Sequence of chain 58.B:
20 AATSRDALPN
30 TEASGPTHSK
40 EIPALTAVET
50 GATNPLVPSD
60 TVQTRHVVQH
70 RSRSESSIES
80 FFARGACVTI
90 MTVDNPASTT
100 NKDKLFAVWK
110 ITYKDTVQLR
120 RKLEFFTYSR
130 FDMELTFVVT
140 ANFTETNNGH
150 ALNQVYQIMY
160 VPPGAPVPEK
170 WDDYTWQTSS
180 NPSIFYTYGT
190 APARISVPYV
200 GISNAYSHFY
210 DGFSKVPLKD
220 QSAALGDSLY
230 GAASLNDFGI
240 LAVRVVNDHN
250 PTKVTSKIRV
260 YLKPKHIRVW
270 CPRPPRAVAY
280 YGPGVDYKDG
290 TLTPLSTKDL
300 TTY

Binding-site contacts:
Ligand atom O23 contacts residue TYR112 of chain 58.B at 3.5 Å.
Ligand atom C3 contacts residue TYR159 of chain 58.B at 3.6 Å (hydrophobic).
Ligand atom C10 contacts residue MET132 of chain 58.B at 3.3 Å (hydrophobic).
Ligand atom C20 contacts residue TYR205 of chain 58.B at 3.5 Å (hydrophobic).
Ligand atom C4 contacts residue VAL196 of chain 58.B at 3.9 Å (hydrophobic).
Ligand atom C17 contacts residue PHE237 of chain 58.B at 3.7 Å (hydrophobic).
Ligand atom C3 contacts residue ALA24 of chain 58.D at 3.5 Å (hydrophobic).
Ligand atom C13 contacts residue MET132 of chain 58.B at 3.8 Å (hydrophobic).
Ligand atom C21 contacts residue PHE237 of chain 58.B at 3.7 Å (hydrophobic).
Ligand atom C25 contacts residue ASP236 of chain 58.B at 3.5 Å.
Ligand atom C1 contacts residue PRO181 of chain 58.B at 3.7 Å (hydrophobic).
Ligand atom O14 contacts residue MET132 of chain 58.B at 3.4 Å.
Ligand atom N4 contacts residue LEU240 of chain 58.B at 3.6 Å.
Ligand atom N6 contacts residue VAL196 of chain 58.B at 3.9 Å.
Ligand atom C11 contacts residue ILE110 of chain 58.B at 3.6 Å (hydrophobic).
Ligand atom C2 contacts residue ILE194 of chain 58.B at 3.5 Å (hydrophobic).
Ligand atom O22 contacts residue TYR112 of chain 58.B at 3.5 Å.
Ligand atom O22 contacts residue TYR205 of chain 58.B at 3.8 Å.
Ligand atom C2 contacts residue TYR159 of chain 58.B at 3.5 Å (hydrophobic).
Ligand atom C10 contacts residue ILE110 of chain 58.B at 3.5 Å (hydrophobic).
Ligand atom C17 contacts residue TYR112 of chain 58.B at 3.8 Å (hydrophobic).
Ligand atom C18 contacts residue TYR112 of chain 58.B at 3.7 Å (hydrophobic).
Ligand atom C11 contacts residue LEU134 of chain 58.B at 3.8 Å (hydrophobic).
Ligand atom C7 contacts residue VAL196 of chain 58.B at 3.6 Å (hydrophobic).
Ligand atom C5 contacts residue VAL196 of chain 58.B at 3.8 Å (hydrophobic).
Ligand atom C7 contacts residue TYR159 of chain 58.B at 3.7 Å (hydrophobic).
Ligand atom O23 contacts residue PHE237 of chain 58.B at 3.8 Å.
Ligand atom C13 contacts residue VAL199 of chain 58.B at 3.7 Å (hydrophobic).
Ligand atom C8 contacts residue VAL196 of chain 58.B at 3.6 Å (hydrophobic).
Ligand atom C12 contacts residue PHE237 of chain 58.B at 3.5 Å (hydrophobic).
Ligand atom N3 contacts residue ILE194 of chain 58.B at 3.6 Å.
Ligand atom N3 contacts residue TYR159 of chain 58.B at 3.9 Å.
Ligand atom C25 contacts residue SER206 of chain 58.B at 3.8 Å.
Ligand atom N3 contacts residue LEU240 of chain 58.B at 3.5 Å.
Ligand atom C18 contacts residue PHE237 of chain 58.B at 3.6 Å (hydrophobic).
Ligand atom C4 contacts residue TYR159 of chain 58.B at 3.5 Å (hydrophobic).
Ligand atom C21 contacts residue TYR112 of chain 58.B at 3.3 Å (hydrophobic).
Ligand atom C19 contacts residue TYR205 of chain 58.B at 3.7 Å (hydrophobic).
Ligand atom N4 contacts residue LEU134 of chain 58.B at 3.7 Å.
Ligand atom C8 contacts residue VAL199 of chain 58.B at 3.7 Å (hydrophobic).

This small molecule binds to this protein.
Small molecule (SMILES): CCOC(=O)c1ccc(OCCC2CCN(c3ccc(C)nn3)CC2)cc1

Sequence of chain 58.D:
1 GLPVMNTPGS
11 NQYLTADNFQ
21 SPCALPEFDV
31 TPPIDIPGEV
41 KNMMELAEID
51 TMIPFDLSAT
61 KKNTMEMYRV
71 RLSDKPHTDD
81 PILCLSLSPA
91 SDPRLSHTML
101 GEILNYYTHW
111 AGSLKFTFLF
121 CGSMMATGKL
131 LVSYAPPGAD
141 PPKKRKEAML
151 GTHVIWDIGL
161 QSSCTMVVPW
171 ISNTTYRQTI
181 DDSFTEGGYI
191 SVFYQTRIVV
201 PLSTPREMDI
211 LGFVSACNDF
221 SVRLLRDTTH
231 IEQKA